Sequence of chain 1.A:
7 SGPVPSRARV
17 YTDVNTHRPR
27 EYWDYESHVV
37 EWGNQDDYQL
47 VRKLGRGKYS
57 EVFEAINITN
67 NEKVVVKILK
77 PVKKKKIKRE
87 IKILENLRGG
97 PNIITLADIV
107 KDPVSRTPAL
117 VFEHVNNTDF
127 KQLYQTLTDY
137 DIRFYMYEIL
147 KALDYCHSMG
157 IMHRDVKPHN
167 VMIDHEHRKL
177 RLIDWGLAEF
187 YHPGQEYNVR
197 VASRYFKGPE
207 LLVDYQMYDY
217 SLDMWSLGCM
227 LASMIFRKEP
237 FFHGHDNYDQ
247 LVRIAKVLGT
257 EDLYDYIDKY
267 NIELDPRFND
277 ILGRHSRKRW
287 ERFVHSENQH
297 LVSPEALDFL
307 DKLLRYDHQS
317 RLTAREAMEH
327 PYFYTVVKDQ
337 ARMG

A protein and the small-molecule ligand that binds it are described below.
Small molecule (SMILES): O=C(O)c1cccnc1

Binding-site contacts:
Ligand atom C6 contacts residue LYS73 of chain 1.A at 3.6 Å.
Ligand atom C4 contacts residue PHE118 of chain 1.A at 3.8 Å (hydrophobic).
Ligand atom O2 contacts residue ILE179 of chain 1.A at 3.8 Å.
Ligand atom C2 contacts residue ASP180 of chain 1.A at 4.3 Å.
Ligand atom C2 contacts residue ILE179 of chain 1.A at 3.9 Å (hydrophobic).
Ligand atom N contacts residue ILE179 of chain 1.A at 4.0 Å.
Ligand atom C6 contacts residue PHE118 of chain 1.A at 3.9 Å (hydrophobic).
Ligand atom C4 contacts residue ILE179 of chain 1.A at 3.9 Å (hydrophobic).
Ligand atom C3 contacts residue ILE179 of chain 1.A at 3.8 Å (hydrophobic).
Ligand atom C4 contacts residue VAL71 of chain 1.A at 4.3 Å (hydrophobic).
Ligand atom O2 contacts residue TRP181 of chain 1.A at 4.4 Å.
Ligand atom C1 contacts residue VAL58 of chain 1.A at 4.2 Å (hydrophobic).
Ligand atom C3 contacts residue ILE100 of chain 1.A at 4.0 Å (hydrophobic).
Ligand atom C4 contacts residue ILE100 of chain 1.A at 4.0 Å (hydrophobic).
Ligand atom O1 contacts residue ASP180 of chain 1.A at 3.6 Å.
Ligand atom C3 contacts residue PHE118 of chain 1.A at 3.6 Å (hydrophobic).
Ligand atom O1 contacts residue PHE118 of chain 1.A at 4.4 Å.
Ligand atom C2 contacts residue PHE118 of chain 1.A at 4.0 Å (hydrophobic).
Ligand atom N contacts residue VAL58 of chain 1.A at 4.0 Å.
Ligand atom O2 contacts residue LYS73 of chain 1.A at 3.9 Å.
Ligand atom C5 contacts residue VAL71 of chain 1.A at 3.6 Å (hydrophobic).
Ligand atom C1 contacts residue ILE179 of chain 1.A at 3.7 Å (hydrophobic).
Ligand atom O1 contacts residue LYS73 of chain 1.A at 2.7 Å (salt-bridge).
Ligand atom C6 contacts residue ASP180 of chain 1.A at 3.4 Å.
Ligand atom C6 contacts residue ILE179 of chain 1.A at 4.0 Å (hydrophobic).
Ligand atom O2 contacts residue ASP180 of chain 1.A at 2.8 Å (salt-bridge).
Ligand atom O2 contacts residue PHE118 of chain 1.A at 3.5 Å.
Ligand atom C5 contacts residue ILE179 of chain 1.A at 4.3 Å (hydrophobic).
Ligand atom O2 contacts residue ILE100 of chain 1.A at 4.5 Å.
Ligand atom N contacts residue VAL71 of chain 1.A at 3.7 Å.